Sequence of chain 1.D:
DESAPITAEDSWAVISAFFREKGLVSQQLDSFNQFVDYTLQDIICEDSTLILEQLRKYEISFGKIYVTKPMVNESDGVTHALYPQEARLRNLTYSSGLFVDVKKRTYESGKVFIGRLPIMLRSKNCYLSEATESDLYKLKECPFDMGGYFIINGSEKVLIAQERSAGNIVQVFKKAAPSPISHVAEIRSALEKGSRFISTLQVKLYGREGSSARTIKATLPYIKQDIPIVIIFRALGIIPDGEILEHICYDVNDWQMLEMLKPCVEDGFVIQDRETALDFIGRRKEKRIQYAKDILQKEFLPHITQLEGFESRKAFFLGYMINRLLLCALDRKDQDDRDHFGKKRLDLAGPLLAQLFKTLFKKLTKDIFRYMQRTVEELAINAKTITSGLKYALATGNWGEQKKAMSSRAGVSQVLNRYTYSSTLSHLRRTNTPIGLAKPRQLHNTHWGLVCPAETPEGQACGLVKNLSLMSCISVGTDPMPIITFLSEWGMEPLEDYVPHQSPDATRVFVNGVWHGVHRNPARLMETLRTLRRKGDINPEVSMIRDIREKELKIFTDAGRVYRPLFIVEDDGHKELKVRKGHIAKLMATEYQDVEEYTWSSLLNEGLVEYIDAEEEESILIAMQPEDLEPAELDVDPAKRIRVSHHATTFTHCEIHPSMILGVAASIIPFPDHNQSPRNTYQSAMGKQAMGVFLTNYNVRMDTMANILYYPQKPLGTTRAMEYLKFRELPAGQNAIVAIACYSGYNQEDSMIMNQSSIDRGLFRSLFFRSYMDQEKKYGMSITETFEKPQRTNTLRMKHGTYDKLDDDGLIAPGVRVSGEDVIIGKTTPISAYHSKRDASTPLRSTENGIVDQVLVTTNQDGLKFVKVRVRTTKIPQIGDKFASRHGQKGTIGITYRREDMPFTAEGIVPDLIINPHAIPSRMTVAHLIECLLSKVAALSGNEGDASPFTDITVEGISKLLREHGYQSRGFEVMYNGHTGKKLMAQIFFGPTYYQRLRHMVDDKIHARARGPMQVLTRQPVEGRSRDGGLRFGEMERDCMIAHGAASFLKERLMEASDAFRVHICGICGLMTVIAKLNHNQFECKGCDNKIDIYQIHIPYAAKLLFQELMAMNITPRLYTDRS

Binding-site contacts:
Ligand atom C1' contacts residue ASP485 of chain 1.C at 3.7 Å.
Ligand atom O2' contacts residue HIS1097 of chain 1.D at 4.0 Å.
Ligand atom C3' contacts residue MG1 of chain 1.N at 2.6 Å.
Ligand atom C5' contacts residue GLY478 of chain 1.D at 3.9 Å.
Ligand atom O2' contacts residue ASP485 of chain 1.C at 2.2 Å (salt-bridge).
Ligand atom O3' contacts residue ASP483 of chain 1.C at 3.1 Å (salt-bridge).
Ligand atom O3' contacts residue GLN776 of chain 1.D at 3.2 Å (h-bond).
Ligand atom OP1 contacts residue LYS987 of chain 1.D at 3.1 Å.
Ligand atom C4' contacts residue HIS1097 of chain 1.D at 3.6 Å.
Ligand atom C4' contacts residue LYS979 of chain 1.D at 4.0 Å.
Ligand atom C4' contacts residue ASP483 of chain 1.C at 3.5 Å.
Ligand atom O3' contacts residue MG1 of chain 1.N at 2.0 Å.
Ligand atom C5' contacts residue HIS1097 of chain 1.D at 3.8 Å.
Ligand atom C3' contacts residue GLN776 of chain 1.D at 3.9 Å.
Ligand atom C2' contacts residue GLN776 of chain 1.D at 4.0 Å.
Ligand atom C4' contacts residue GLN776 of chain 1.D at 4.0 Å.
Ligand atom C4' contacts residue MG1 of chain 1.N at 2.4 Å.
Ligand atom OP2 contacts residue GLU529 of chain 1.D at 2.8 Å (salt-bridge).
Ligand atom C5' contacts residue ASP483 of chain 1.C at 3.2 Å.
Ligand atom C2' contacts residue ASP485 of chain 1.C at 3.5 Å.
Ligand atom C5' contacts residue MG1 of chain 1.N at 3.2 Å.
Ligand atom OP1 contacts residue GLN481 of chain 1.D at 4.0 Å.
Ligand atom N2 contacts residue ARG350 of chain 1.C at 3.9 Å.
Ligand atom C3' contacts residue ASP483 of chain 1.C at 3.8 Å.
Ligand atom P contacts residue GLU529 of chain 1.D at 3.9 Å.
Ligand atom C5' contacts residue GLN481 of chain 1.D at 4.0 Å.
Ligand atom N2 contacts residue GLN447 of chain 1.C at 3.1 Å (h-bond).
Ligand atom O3' contacts residue LYS979 of chain 1.D at 3.4 Å (salt-bridge).
Ligand atom O3' contacts residue GLN481 of chain 1.D at 4.0 Å.
Ligand atom O2' contacts residue ARG446 of chain 1.C at 3.3 Å (salt-bridge).
Ligand atom C5' contacts residue GLN776 of chain 1.D at 3.5 Å.
Ligand atom O4' contacts residue HIS1097 of chain 1.D at 3.8 Å.
Ligand atom O4' contacts residue MG1 of chain 1.N at 3.6 Å.
Ligand atom C4' contacts residue GLY478 of chain 1.D at 4.0 Å.
Ligand atom O2' contacts residue GLN776 of chain 1.D at 2.9 Å (h-bond).
Ligand atom C2' contacts residue MG1 of chain 1.N at 3.3 Å.
Ligand atom O2' contacts residue LYS979 of chain 1.D at 3.6 Å (salt-bridge).
Ligand atom OP1 contacts residue GLU529 of chain 1.D at 4.0 Å.
Ligand atom N2 contacts residue PRO448 of chain 1.C at 3.9 Å.
Ligand atom O2' contacts residue MG1 of chain 1.N at 3.0 Å.

A protein and the small-molecule ligand that binds it are described below.
Small molecule (SMILES): Nc1ccn([C@@H]2O[C@H](CO[P](=O)(O)O[C@H]3[C@@H](O)[C@H](n4ccc(=O)[nH]c4=O)O[C@@H]3CO[P](=O)(O)O[C@H]3[C@@H](O)[C@H](n4cnc5c(N)ncnc54)O[C@@H]3CO)[C@@H](O[P](=O)(O)OC[C@H]3O[C@@H](n4cnc5c(=O)nc(N)[nH]c54)[C@H](O)[C@@H]3O[P](=O)(O)OC[C@H]3O[C@@H](n4cnc5c(N)ncnc54)[C@H](O)[C@@H]3O[P](=O)(O)OC[C@H]3O[C@@H](n4cnc5c(=O)nc(N)[nH]c54)[C@H](O)[C@@H]3O[P](=O)(O)OC[C@H]3O[C@@H](n4cnc5c(N)ncnc54)[C@H](O)[C@@H]3O[P](=O)(O)OC[C@H]3O[C@@H](n4cnc5c(=O)nc(N)[nH]c54)[C@H](O)[C@@H]3O[P](=O)(O)OC[C@H]3O[C@@H](n4cnc5c(=O)nc(N)[nH]c54)[C@H](O)[C@@H]3O)[C@H]2O)c(=O)n1

Sequence of chain 1.C:
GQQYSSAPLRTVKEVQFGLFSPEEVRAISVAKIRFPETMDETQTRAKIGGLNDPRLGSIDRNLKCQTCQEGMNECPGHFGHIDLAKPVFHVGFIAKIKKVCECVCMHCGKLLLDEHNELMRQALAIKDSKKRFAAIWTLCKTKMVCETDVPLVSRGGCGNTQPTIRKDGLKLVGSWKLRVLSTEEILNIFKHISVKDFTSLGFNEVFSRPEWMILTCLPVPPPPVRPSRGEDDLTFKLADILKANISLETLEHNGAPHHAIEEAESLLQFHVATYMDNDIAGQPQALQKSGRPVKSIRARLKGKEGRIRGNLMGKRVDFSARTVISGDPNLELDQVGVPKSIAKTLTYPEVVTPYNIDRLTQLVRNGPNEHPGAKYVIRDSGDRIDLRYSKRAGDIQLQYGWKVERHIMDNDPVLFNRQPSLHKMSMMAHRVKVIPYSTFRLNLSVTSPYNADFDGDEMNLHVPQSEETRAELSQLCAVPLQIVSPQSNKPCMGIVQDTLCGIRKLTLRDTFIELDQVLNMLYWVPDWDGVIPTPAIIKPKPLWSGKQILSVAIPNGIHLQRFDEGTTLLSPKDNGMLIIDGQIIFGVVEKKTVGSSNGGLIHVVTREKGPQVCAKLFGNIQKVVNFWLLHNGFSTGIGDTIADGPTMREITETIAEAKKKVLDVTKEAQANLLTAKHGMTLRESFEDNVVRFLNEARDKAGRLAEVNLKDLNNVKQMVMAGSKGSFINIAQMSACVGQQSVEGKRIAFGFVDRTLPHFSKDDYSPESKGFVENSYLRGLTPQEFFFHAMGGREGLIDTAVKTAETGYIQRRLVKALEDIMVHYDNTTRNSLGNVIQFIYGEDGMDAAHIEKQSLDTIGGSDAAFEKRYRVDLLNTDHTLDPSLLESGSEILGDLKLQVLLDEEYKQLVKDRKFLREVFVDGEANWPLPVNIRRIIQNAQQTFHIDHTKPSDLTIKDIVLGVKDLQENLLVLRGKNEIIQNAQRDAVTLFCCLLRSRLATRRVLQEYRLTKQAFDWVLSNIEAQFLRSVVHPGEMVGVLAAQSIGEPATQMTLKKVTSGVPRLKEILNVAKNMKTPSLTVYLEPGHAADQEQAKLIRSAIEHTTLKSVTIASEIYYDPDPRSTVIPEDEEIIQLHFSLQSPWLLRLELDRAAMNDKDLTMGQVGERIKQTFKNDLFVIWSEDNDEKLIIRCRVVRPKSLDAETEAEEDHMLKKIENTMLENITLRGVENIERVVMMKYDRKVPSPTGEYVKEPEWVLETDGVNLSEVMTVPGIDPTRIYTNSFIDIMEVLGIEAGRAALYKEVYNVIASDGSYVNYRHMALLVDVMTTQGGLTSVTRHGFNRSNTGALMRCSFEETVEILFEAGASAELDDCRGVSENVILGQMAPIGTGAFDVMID